The small molecule below binds the protein below.
Small molecule (SMILES): CC(=O)N[C@H]1[C@H]([C@H](O)[C@H](O)CO)O[C@@](O)(C(=O)O)C[C@@H]1O

Sequence of chain 16.A:
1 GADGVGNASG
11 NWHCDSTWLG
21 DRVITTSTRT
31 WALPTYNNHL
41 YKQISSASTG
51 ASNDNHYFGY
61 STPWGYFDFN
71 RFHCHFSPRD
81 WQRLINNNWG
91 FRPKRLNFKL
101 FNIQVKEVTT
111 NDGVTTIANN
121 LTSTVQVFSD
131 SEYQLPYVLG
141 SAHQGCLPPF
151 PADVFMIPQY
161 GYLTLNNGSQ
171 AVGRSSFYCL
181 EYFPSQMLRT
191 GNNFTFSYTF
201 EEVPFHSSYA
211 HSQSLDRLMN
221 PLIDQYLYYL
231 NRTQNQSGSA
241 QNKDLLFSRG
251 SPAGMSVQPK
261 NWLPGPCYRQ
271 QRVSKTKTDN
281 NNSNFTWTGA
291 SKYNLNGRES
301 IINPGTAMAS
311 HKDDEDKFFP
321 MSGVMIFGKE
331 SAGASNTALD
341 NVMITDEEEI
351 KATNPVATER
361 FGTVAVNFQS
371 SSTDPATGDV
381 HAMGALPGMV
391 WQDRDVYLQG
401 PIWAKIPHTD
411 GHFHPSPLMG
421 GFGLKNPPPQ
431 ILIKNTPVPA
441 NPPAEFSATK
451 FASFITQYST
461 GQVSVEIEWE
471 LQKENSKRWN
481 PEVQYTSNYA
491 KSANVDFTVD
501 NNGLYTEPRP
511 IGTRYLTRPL

Sequence of chain 28.A:
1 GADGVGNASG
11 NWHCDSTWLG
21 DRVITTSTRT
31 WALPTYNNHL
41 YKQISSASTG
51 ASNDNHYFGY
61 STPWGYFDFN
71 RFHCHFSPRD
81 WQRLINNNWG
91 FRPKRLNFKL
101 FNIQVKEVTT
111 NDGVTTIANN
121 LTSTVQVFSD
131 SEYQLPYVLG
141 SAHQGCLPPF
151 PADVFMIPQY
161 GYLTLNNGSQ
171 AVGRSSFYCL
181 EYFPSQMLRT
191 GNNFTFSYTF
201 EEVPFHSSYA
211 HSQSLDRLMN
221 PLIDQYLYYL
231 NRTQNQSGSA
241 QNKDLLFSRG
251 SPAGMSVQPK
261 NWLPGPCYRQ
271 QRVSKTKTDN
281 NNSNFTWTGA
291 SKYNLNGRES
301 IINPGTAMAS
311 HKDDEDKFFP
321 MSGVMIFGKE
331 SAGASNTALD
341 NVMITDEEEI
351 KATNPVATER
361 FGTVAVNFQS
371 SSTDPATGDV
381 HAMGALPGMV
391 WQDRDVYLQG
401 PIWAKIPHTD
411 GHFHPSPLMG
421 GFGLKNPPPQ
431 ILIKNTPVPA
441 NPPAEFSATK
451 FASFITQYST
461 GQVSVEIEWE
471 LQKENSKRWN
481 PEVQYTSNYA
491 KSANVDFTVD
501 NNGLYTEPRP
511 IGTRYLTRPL

Binding-site contacts:
Ligand atom O1A contacts residue ARG232 of chain 28.A at 3.5 Å.
Ligand atom O10 contacts residue SER256 of chain 28.A at 3.5 Å (h-bond).
Ligand atom O1A contacts residue THR286 of chain 16.A at 4.2 Å.
Ligand atom C11 contacts residue ASN55 of chain 16.A at 3.2 Å.
Ligand atom O1A contacts residue ASN284 of chain 16.A at 4.5 Å.
Ligand atom C3 contacts residue ASN231 of chain 28.A at 3.9 Å.
Ligand atom C1 contacts residue ASN284 of chain 16.A at 3.8 Å.
Ligand atom O1B contacts residue ARG232 of chain 28.A at 2.5 Å (salt-bridge).
Ligand atom O2 contacts residue ASN284 of chain 16.A at 3.0 Å (h-bond).
Ligand atom C10 contacts residue ASN55 of chain 16.A at 3.8 Å.
Ligand atom O1B contacts residue ASN231 of chain 28.A at 4.3 Å.
Ligand atom O1A contacts residue ASN231 of chain 28.A at 2.7 Å (h-bond).
Ligand atom C2 contacts residue ASN284 of chain 16.A at 3.9 Å.
Ligand atom O2 contacts residue THR286 of chain 16.A at 4.0 Å.
Ligand atom C4 contacts residue ASN231 of chain 28.A at 3.5 Å.
Ligand atom O4 contacts residue ASN231 of chain 28.A at 4.2 Å.
Ligand atom O10 contacts residue SER52 of chain 16.A at 4.4 Å.
Ligand atom O1B contacts residue ASN284 of chain 16.A at 3.7 Å.
Ligand atom C5 contacts residue ASN231 of chain 28.A at 4.5 Å.
Ligand atom O2 contacts residue ARG232 of chain 28.A at 4.5 Å.
Ligand atom C11 contacts residue SER256 of chain 28.A at 4.3 Å.
Ligand atom O2 contacts residue TRP287 of chain 16.A at 4.5 Å.
Ligand atom C11 contacts residue ALA253 of chain 28.A at 3.6 Å (hydrophobic).
Ligand atom O4 contacts residue TRP287 of chain 16.A at 4.1 Å.
Ligand atom O4 contacts residue VAL257 of chain 28.A at 3.1 Å.
Ligand atom C3 contacts residue THR286 of chain 16.A at 3.5 Å.
Ligand atom C3 contacts residue TRP287 of chain 16.A at 4.1 Å (hydrophobic).
Ligand atom O2 contacts residue ASN231 of chain 28.A at 4.2 Å.
Ligand atom C11 contacts residue GLY254 of chain 28.A at 3.6 Å.
Ligand atom C1 contacts residue ASN231 of chain 28.A at 3.6 Å.
Ligand atom C4 contacts residue VAL257 of chain 28.A at 4.4 Å (hydrophobic).
Ligand atom C2 contacts residue THR286 of chain 16.A at 4.2 Å.
Ligand atom C2 contacts residue ASN231 of chain 28.A at 4.0 Å.
Ligand atom C10 contacts residue SER256 of chain 28.A at 4.2 Å.
Ligand atom C1 contacts residue ARG232 of chain 28.A at 3.6 Å.
Ligand atom O10 contacts residue ASN55 of chain 16.A at 3.4 Å (h-bond).